This protein binds this small molecule.
Small molecule (SMILES): NS(=O)(=O)c1cc2c(cc1Cl)N[C@H]([C@H]1C[C@H]3C=C[C@@H]1C3)NS2(=O)=O

Sequence of chain 1.B:
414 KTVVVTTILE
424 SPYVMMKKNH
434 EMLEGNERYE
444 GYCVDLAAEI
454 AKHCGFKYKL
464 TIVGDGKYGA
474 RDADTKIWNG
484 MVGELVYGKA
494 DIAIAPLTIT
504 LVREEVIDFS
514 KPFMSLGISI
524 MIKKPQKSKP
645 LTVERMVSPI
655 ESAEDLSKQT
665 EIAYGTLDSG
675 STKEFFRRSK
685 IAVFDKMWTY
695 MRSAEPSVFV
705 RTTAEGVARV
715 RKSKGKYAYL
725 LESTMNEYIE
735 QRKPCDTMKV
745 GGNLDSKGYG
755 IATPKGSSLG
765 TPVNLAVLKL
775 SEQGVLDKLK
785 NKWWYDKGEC

Binding-site contacts:
Ligand atom C11 contacts residue SER750 of chain 1.A at 3.7 Å.
Ligand atom CL contacts residue LEU780 of chain 1.B at 3.6 Å.
Ligand atom C2 contacts residue PRO515 of chain 1.B at 3.5 Å (hydrophobic).
Ligand atom C11 contacts residue MET517 of chain 1.B at 3.8 Å (hydrophobic).
Ligand atom N1 contacts residue PRO515 of chain 1.B at 2.7 Å (h-bond).
Ligand atom C11 contacts residue SER518 of chain 1.B at 3.5 Å.
Ligand atom C13 contacts residue PHE516 of chain 1.B at 3.9 Å (hydrophobic).
Ligand atom C1 contacts residue PRO515 of chain 1.B at 3.2 Å (hydrophobic).
Ligand atom O2 contacts residue PRO515 of chain 1.B at 3.6 Å.
Ligand atom C14 contacts residue SER775 of chain 1.B at 3.7 Å.
Ligand atom C3 contacts residue GLY752 of chain 1.A at 3.8 Å.
Ligand atom C10 contacts residue SER775 of chain 1.B at 3.9 Å.
Ligand atom N2 contacts residue PRO515 of chain 1.B at 3.8 Å.
Ligand atom C12 contacts residue PHE516 of chain 1.B at 3.9 Å (hydrophobic).
Ligand atom S1 contacts residue PRO515 of chain 1.B at 3.7 Å.
Ligand atom C4 contacts residue GLY752 of chain 1.A at 3.5 Å.
Ligand atom C9 contacts residue SER750 of chain 1.A at 3.6 Å.
Ligand atom C12 contacts residue SER750 of chain 1.A at 3.8 Å.
Ligand atom N3 contacts residue ASP781 of chain 1.B at 3.8 Å.
Ligand atom N3 contacts residue SER750 of chain 1.A at 3.6 Å (h-bond).
Ligand atom C4 contacts residue LYS751 of chain 1.A at 3.7 Å.
Ligand atom CL contacts residue ASP781 of chain 1.B at 3.2 Å.
Ligand atom C10 contacts residue SER750 of chain 1.A at 3.6 Å.
Ligand atom O2 contacts residue MET517 of chain 1.B at 3.2 Å.
Ligand atom C5 contacts residue ILE502 of chain 1.A at 3.6 Å (hydrophobic).
Ligand atom C5 contacts residue LEU772 of chain 1.B at 3.9 Å (hydrophobic).
Ligand atom C8 contacts residue SER750 of chain 1.A at 3.6 Å.
Ligand atom C8 contacts residue PRO515 of chain 1.B at 3.3 Å (hydrophobic).
Ligand atom C6 contacts residue SER775 of chain 1.B at 3.6 Å.
Ligand atom C13 contacts residue SER750 of chain 1.A at 3.9 Å.
Ligand atom C7 contacts residue LYS514 of chain 1.B at 3.6 Å.
Ligand atom C7 contacts residue LEU772 of chain 1.B at 3.6 Å (hydrophobic).
Ligand atom C4 contacts residue ILE502 of chain 1.A at 3.7 Å (hydrophobic).
Ligand atom O1 contacts residue SER750 of chain 1.A at 3.8 Å.
Ligand atom O3 contacts residue SER518 of chain 1.B at 2.8 Å (h-bond).
Ligand atom N2 contacts residue SER750 of chain 1.A at 3.3 Å (h-bond).
Ligand atom C14 contacts residue SER750 of chain 1.A at 3.9 Å.
Ligand atom C7 contacts residue ILE502 of chain 1.A at 3.7 Å (hydrophobic).
Ligand atom N2 contacts residue SER775 of chain 1.B at 3.1 Å (h-bond).
Ligand atom O2 contacts residue SER518 of chain 1.B at 3.4 Å (h-bond).

Sequence of chain 1.A:
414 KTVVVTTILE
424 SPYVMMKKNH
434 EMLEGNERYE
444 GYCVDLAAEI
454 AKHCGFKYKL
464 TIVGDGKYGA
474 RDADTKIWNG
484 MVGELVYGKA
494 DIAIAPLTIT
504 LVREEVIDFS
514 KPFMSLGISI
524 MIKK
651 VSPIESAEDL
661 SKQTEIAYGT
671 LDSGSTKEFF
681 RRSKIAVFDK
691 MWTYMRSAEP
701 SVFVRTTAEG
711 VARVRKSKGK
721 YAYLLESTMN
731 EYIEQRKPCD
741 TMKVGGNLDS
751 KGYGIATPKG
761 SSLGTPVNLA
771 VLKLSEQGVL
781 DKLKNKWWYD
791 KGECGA